This small molecule binds to this protein.
Small molecule (SMILES): CC(=O)N[C@@H]1[C@@H](O)[C@H](O)[C@@H](CO)O[C@H]1O

Binding-site contacts:
Ligand atom O1 contacts residue ASN675 of chain 1.A at 1.1 Å (h-bond).
Ligand atom O5 contacts residue ASN675 of chain 1.A at 3.3 Å (h-bond).
Ligand atom C2 contacts residue ASN675 of chain 1.A at 3.4 Å.
Ligand atom C8 contacts residue ASN675 of chain 1.A at 3.4 Å.
Ligand atom O7 contacts residue ASN675 of chain 1.A at 3.8 Å.
Ligand atom C7 contacts residue ASN675 of chain 1.A at 3.3 Å.
Ligand atom C1 contacts residue ASN675 of chain 1.A at 2.4 Å.
Ligand atom N2 contacts residue ASN675 of chain 1.A at 3.2 Å (h-bond).
Ligand atom C8 contacts residue GLN671 of chain 1.A at 4.5 Å.

Sequence of chain 1.A:
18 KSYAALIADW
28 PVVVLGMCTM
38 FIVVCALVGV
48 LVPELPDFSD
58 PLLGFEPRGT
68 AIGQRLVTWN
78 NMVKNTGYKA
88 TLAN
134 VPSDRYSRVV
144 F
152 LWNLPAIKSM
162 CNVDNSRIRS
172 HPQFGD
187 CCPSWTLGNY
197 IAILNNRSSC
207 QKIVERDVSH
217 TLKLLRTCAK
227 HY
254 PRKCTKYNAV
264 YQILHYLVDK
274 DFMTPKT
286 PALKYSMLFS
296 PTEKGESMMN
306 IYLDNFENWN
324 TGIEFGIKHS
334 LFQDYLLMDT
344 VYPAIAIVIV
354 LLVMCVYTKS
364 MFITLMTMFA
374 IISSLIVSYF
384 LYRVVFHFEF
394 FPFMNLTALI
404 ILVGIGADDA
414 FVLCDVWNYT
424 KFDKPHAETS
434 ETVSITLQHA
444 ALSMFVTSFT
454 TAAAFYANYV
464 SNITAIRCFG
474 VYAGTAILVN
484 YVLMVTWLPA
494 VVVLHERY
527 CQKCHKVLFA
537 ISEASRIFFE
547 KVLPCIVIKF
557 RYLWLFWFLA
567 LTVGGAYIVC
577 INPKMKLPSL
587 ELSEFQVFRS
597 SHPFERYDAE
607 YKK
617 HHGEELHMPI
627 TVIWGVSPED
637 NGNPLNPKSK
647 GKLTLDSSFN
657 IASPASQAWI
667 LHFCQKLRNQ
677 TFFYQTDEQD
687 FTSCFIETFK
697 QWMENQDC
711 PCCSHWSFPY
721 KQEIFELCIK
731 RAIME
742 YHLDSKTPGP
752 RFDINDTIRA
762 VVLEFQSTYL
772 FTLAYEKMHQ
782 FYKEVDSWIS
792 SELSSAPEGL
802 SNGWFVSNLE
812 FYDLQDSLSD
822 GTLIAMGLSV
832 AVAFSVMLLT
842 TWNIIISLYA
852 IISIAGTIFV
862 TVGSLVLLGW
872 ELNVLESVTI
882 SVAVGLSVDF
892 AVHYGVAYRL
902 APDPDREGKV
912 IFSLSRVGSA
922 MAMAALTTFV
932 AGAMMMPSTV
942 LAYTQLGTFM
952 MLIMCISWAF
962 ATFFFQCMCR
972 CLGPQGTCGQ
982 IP